Sequence of chain 1.D:
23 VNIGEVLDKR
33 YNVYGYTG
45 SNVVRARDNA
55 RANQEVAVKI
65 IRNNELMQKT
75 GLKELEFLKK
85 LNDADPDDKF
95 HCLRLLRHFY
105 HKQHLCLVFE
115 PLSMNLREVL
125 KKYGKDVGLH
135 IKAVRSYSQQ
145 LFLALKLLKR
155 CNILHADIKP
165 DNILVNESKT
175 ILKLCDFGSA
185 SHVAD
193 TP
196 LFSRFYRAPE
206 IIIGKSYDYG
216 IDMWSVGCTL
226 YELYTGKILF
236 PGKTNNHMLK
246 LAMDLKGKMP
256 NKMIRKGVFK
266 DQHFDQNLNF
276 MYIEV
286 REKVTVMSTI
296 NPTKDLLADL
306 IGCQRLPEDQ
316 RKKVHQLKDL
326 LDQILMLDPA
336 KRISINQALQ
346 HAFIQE

Binding-site contacts:
Ligand atom C8 contacts residue LEU168 of chain 1.D at 3.9 Å (hydrophobic).
Ligand atom N1 contacts residue ASN119 of chain 1.D at 3.3 Å (h-bond).
Ligand atom C8 contacts residue ALA61 of chain 1.D at 3.6 Å (hydrophobic).
Ligand atom S2 contacts residue LEU97 of chain 1.D at 3.6 Å.
Ligand atom C4 contacts residue THR39 of chain 1.D at 3.4 Å.
Ligand atom O2 contacts residue ASP180 of chain 1.D at 3.4 Å (salt-bridge).
Ligand atom C5 contacts residue ASN119 of chain 1.D at 3.8 Å.
Ligand atom C2 contacts residue THR39 of chain 1.D at 3.7 Å.
Ligand atom C3 contacts residue LEU168 of chain 1.D at 3.6 Å (hydrophobic).
Ligand atom C10 contacts residue LEU168 of chain 1.D at 3.5 Å (hydrophobic).
Ligand atom C5 contacts residue THR39 of chain 1.D at 3.5 Å.
Ligand atom N2 contacts residue ASP180 of chain 1.D at 3.8 Å.
Ligand atom S1 contacts residue THR39 of chain 1.D at 3.7 Å.
Ligand atom C15 contacts residue GLU122 of chain 1.D at 3.7 Å.
Ligand atom C9 contacts residue LEU168 of chain 1.D at 3.7 Å (hydrophobic).
Ligand atom C14 contacts residue LYS63 of chain 1.D at 3.7 Å.
Ligand atom C15 contacts residue ASN119 of chain 1.D at 3.5 Å.
Ligand atom N2 contacts residue CYS179 of chain 1.D at 3.9 Å.
Ligand atom C9 contacts residue ALA61 of chain 1.D at 3.9 Å (hydrophobic).
Ligand atom N1 contacts residue GLU122 of chain 1.D at 3.0 Å (salt-bridge).
Ligand atom C1 contacts residue ASN119 of chain 1.D at 3.6 Å.
Ligand atom C14 contacts residue CYS179 of chain 1.D at 3.8 Å (hydrophobic).
Ligand atom C16 contacts residue GLU122 of chain 1.D at 3.7 Å.
Ligand atom S2 contacts residue PHE113 of chain 1.D at 3.8 Å.
Ligand atom C11 contacts residue LEU168 of chain 1.D at 3.6 Å (hydrophobic).
Ligand atom C18 contacts residue GLU122 of chain 1.D at 3.6 Å.
Ligand atom N3 contacts residue THR39 of chain 1.D at 3.7 Å.
Ligand atom O2 contacts residue LYS63 of chain 1.D at 3.0 Å (salt-bridge).
Ligand atom C5 contacts residue GLU122 of chain 1.D at 3.3 Å.
Ligand atom C6 contacts residue LEU168 of chain 1.D at 3.6 Å (hydrophobic).
Ligand atom C1 contacts residue GLU122 of chain 1.D at 3.9 Å.
Ligand atom C3 contacts residue THR39 of chain 1.D at 3.5 Å.
Ligand atom N3 contacts residue GLU122 of chain 1.D at 3.8 Å.
Ligand atom O2 contacts residue GLU78 of chain 1.D at 3.8 Å.
Ligand atom C12 contacts residue CYS179 of chain 1.D at 3.9 Å (hydrophobic).
Ligand atom C17 contacts residue THR39 of chain 1.D at 3.7 Å.
Ligand atom C5 contacts residue MET118 of chain 1.D at 3.9 Å (hydrophobic).
Ligand atom O1 contacts residue GLY40 of chain 1.D at 3.4 Å.
Ligand atom C4 contacts residue LEU168 of chain 1.D at 3.7 Å (hydrophobic).
Ligand atom C17 contacts residue GLU122 of chain 1.D at 3.1 Å.

A small-molecule ligand and the protein it binds are described below.
Small molecule (SMILES): NC(=O)c1cc2c(-c3ccc(C(=O)NCc4cccc(N)c4)s3)cccc2s1